Binding-site contacts:
Ligand atom S04 contacts residue TRP79 of chain 2.B at 3.5 Å.
Ligand atom C20 contacts residue SER112 of chain 2.B at 3.5 Å.
Ligand atom C17 contacts residue TRP79 of chain 2.B at 3.6 Å (hydrophobic).
Ligand atom N06 contacts residue SER45 of chain 2.B at 3.1 Å (h-bond).
Ligand atom C27 contacts residue SER112 of chain 2.B at 3.8 Å.
Ligand atom C05 contacts residue SER27 of chain 2.B at 3.8 Å.
Ligand atom O07 contacts residue GLY48 of chain 2.B at 3.5 Å.
Ligand atom N06 contacts residue LEU25 of chain 2.B at 3.8 Å.
Ligand atom O03 contacts residue ASP128 of chain 2.B at 3.7 Å.
Ligand atom C05 contacts residue LEU25 of chain 2.B at 3.6 Å (hydrophobic).
Ligand atom O03 contacts residue TYR43 of chain 2.B at 2.7 Å (h-bond).
Ligand atom C26 contacts residue SER112 of chain 2.B at 3.0 Å.
Ligand atom S04 contacts residue THR90 of chain 2.B at 3.3 Å (h-bond).
Ligand atom C27 contacts residue ALA121 of chain 2.B at 3.7 Å (hydrophobic).
Ligand atom N09 contacts residue SER88 of chain 2.B at 3.0 Å (h-bond).
Ligand atom N02 contacts residue ASP128 of chain 2.B at 2.8 Å (salt-bridge).
Ligand atom C24 contacts residue SER112 of chain 2.B at 3.3 Å.
Ligand atom O07 contacts residue LYS49 of chain 2.B at 2.8 Å (salt-bridge).
Ligand atom O03 contacts residue SER27 of chain 2.B at 2.8 Å (h-bond).
Ligand atom C19 contacts residue ALA86 of chain 2.B at 3.6 Å (hydrophobic).
Ligand atom C08 contacts residue TRP120 of chain 1.A at 3.6 Å (hydrophobic).
Ligand atom C17 contacts residue LYS49 of chain 2.B at 3.6 Å.
Ligand atom S04 contacts residue TRP92 of chain 2.B at 3.8 Å.
Ligand atom N09 contacts residue ALA86 of chain 2.B at 3.8 Å.
Ligand atom N02 contacts residue LEU25 of chain 2.B at 3.7 Å.
Ligand atom C23 contacts residue LYS49 of chain 2.B at 3.7 Å.
Ligand atom C01 contacts residue TRP120 of chain 1.A at 3.5 Å (hydrophobic).
Ligand atom N02 contacts residue ASN23 of chain 2.B at 3.8 Å.
Ligand atom C14 contacts residue ALA47 of chain 2.B at 3.6 Å (hydrophobic).
Ligand atom O03 contacts residue ASN23 of chain 2.B at 3.0 Å (h-bond).
Ligand atom C05 contacts residue ASP128 of chain 2.B at 3.7 Å.
Ligand atom C05 contacts residue ASN23 of chain 2.B at 3.7 Å.
Ligand atom C05 contacts residue TYR43 of chain 2.B at 3.5 Å (hydrophobic).
Ligand atom C12 contacts residue TRP108 of chain 2.B at 3.3 Å (hydrophobic).
Ligand atom C14 contacts residue SER45 of chain 2.B at 3.4 Å.
Ligand atom C21 contacts residue SER112 of chain 2.B at 3.6 Å.
Ligand atom C10 contacts residue TRP108 of chain 2.B at 3.7 Å (hydrophobic).
Ligand atom C15 contacts residue LEU110 of chain 2.B at 3.7 Å (hydrophobic).
Ligand atom C15 contacts residue TRP79 of chain 2.B at 3.6 Å (hydrophobic).
Ligand atom N11 contacts residue SER112 of chain 2.B at 3.3 Å (h-bond).

Sequence of chain 1.A:
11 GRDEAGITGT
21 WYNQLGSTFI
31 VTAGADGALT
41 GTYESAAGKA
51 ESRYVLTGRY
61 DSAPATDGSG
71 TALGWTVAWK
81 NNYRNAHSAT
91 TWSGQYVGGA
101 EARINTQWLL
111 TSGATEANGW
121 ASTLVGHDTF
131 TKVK

Sequence of chain 2.B:
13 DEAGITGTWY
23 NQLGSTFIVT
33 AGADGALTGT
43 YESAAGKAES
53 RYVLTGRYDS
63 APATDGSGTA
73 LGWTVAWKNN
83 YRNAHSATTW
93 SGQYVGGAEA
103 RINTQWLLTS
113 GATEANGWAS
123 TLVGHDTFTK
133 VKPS

This small molecule binds to this protein.
Small molecule (SMILES): O=C(CCCC[C@@H]1SC[C@@H]2NC(=O)N[C@@H]21)NC1CCN(c2ccncc2)CC1